Binding-site contacts:
Ligand atom N1 contacts residue ASP171 of chain 1.B at 4.3 Å.
Ligand atom N1 contacts residue PHE164 of chain 1.B at 3.4 Å.
Ligand atom N7 contacts residue ILE113 of chain 1.B at 3.9 Å.
Ligand atom N8 contacts residue PRP1 of chain 1.J at 4.0 Å.
Ligand atom O6 contacts residue ILE113 of chain 1.B at 3.9 Å.
Ligand atom C5 contacts residue PHE164 of chain 1.B at 3.9 Å (hydrophobic).
Ligand atom C5 contacts residue GLU115 of chain 1.B at 4.2 Å.
Ligand atom C9 contacts residue GLU115 of chain 1.B at 4.4 Å.
Ligand atom N7 contacts residue TYR82 of chain 1.B at 4.2 Å.
Ligand atom C9 contacts residue PRP1 of chain 1.J at 3.7 Å.
Ligand atom C9 contacts residue ILE113 of chain 1.B at 4.0 Å (hydrophobic).
Ligand atom C4 contacts residue TYR82 of chain 1.B at 4.4 Å (hydrophobic).
Ligand atom N8 contacts residue GLU115 of chain 1.B at 3.1 Å (salt-bridge).
Ligand atom N3 contacts residue PHE164 of chain 1.B at 3.9 Å.
Ligand atom N8 contacts residue LYS143 of chain 1.B at 4.3 Å.
Ligand atom O6 contacts residue PHE164 of chain 1.B at 3.4 Å.
Ligand atom O6 contacts residue VAL165 of chain 1.B at 2.9 Å (h-bond).
Ligand atom N7 contacts residue GLU115 of chain 1.B at 2.9 Å (salt-bridge).
Ligand atom C6 contacts residue LYS143 of chain 1.B at 3.7 Å.
Ligand atom N7 contacts residue LYS143 of chain 1.B at 3.2 Å (salt-bridge).
Ligand atom C2 contacts residue PHE164 of chain 1.B at 3.4 Å (hydrophobic).
Ligand atom C5 contacts residue ILE113 of chain 1.B at 3.9 Å (hydrophobic).
Ligand atom C5 contacts residue LYS143 of chain 1.B at 3.7 Å.
Ligand atom N3 contacts residue ASP171 of chain 1.B at 4.1 Å.
Ligand atom N8 contacts residue ILE113 of chain 1.B at 4.3 Å.
Ligand atom C2 contacts residue LEU170 of chain 1.B at 4.0 Å (hydrophobic).
Ligand atom C6 contacts residue PHE164 of chain 1.B at 3.7 Å (hydrophobic).
Ligand atom C9 contacts residue TYR82 of chain 1.B at 3.5 Å (hydrophobic).
Ligand atom C2 contacts residue VAL165 of chain 1.B at 3.5 Å (hydrophobic).
Ligand atom N3 contacts residue ILE113 of chain 1.B at 4.3 Å.
Ligand atom O6 contacts residue ALA163 of chain 1.B at 3.7 Å.
Ligand atom N3 contacts residue PRP1 of chain 1.J at 4.2 Å.
Ligand atom C2 contacts residue ASP171 of chain 1.B at 3.5 Å.
Ligand atom C4 contacts residue ILE113 of chain 1.B at 4.0 Å (hydrophobic).
Ligand atom C4 contacts residue PHE164 of chain 1.B at 4.0 Å (hydrophobic).
Ligand atom C6 contacts residue ILE113 of chain 1.B at 3.9 Å (hydrophobic).
Ligand atom O6 contacts residue LYS143 of chain 1.B at 3.0 Å (salt-bridge).
Ligand atom N1 contacts residue VAL165 of chain 1.B at 2.8 Å (h-bond).
Ligand atom N8 contacts residue TYR82 of chain 1.B at 3.3 Å (h-bond).
Ligand atom C6 contacts residue VAL165 of chain 1.B at 3.7 Å (hydrophobic).

A protein and the small-molecule ligand that binds it are described below.
Small molecule (SMILES): Oc1ncnc2cn[nH]c12

Sequence of chain 1.B:
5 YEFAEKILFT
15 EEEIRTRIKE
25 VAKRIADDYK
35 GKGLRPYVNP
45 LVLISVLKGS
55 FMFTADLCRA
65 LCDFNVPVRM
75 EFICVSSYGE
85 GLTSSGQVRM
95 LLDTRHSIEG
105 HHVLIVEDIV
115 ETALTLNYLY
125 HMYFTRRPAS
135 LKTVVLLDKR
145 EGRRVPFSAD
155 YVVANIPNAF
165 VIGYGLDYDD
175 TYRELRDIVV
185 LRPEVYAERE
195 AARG